Sequence of chain 1.F:
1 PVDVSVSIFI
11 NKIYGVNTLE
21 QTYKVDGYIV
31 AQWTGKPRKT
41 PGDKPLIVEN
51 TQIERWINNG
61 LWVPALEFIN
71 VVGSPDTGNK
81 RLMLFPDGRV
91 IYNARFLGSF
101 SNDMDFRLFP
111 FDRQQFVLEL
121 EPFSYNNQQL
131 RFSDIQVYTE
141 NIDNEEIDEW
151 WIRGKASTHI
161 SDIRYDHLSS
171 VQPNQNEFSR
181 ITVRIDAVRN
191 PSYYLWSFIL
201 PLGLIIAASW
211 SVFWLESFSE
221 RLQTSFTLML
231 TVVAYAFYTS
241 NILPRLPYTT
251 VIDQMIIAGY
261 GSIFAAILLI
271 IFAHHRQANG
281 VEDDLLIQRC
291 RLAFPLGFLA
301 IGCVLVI

Binding-site contacts:
Ligand atom N12 contacts residue PHE9 of chain 1.F at 3.5 Å.
Ligand atom C18 contacts residue PHE9 of chain 1.F at 3.6 Å (hydrophobic).
Ligand atom C04 contacts residue TYR165 of chain 1.G at 3.8 Å (hydrophobic).
Ligand atom C26 contacts residue LEU168 of chain 1.G at 3.4 Å (hydrophobic).
Ligand atom C01 contacts residue PRO122 of chain 1.G at 3.0 Å (hydrophobic).
Ligand atom C07 contacts residue PHE123 of chain 1.G at 3.1 Å (hydrophobic).
Ligand atom C07 contacts residue TYR28 of chain 1.F at 3.8 Å (hydrophobic).
Ligand atom C13 contacts residue PHE9 of chain 1.F at 3.3 Å (hydrophobic).
Ligand atom N19 contacts residue PHE9 of chain 1.F at 3.6 Å.
Ligand atom N16 contacts residue GLU140 of chain 1.F at 3.3 Å (salt-bridge).
Ligand atom CL contacts residue ARG81 of chain 1.F at 3.1 Å.
Ligand atom C08 contacts residue ASN93 of chain 1.F at 3.6 Å.
Ligand atom O14 contacts residue PHE9 of chain 1.F at 3.6 Å.
Ligand atom C18 contacts residue GLU140 of chain 1.F at 3.0 Å.
Ligand atom N02 contacts residue PRO122 of chain 1.G at 3.6 Å (h-bond).
Ligand atom N02 contacts residue PHE123 of chain 1.G at 2.9 Å (h-bond).
Ligand atom C15 contacts residue PHE9 of chain 1.F at 3.2 Å (hydrophobic).
Ligand atom C07 contacts residue GLU67 of chain 1.G at 3.7 Å.
Ligand atom CL contacts residue MET83 of chain 1.F at 3.7 Å.
Ligand atom C01 contacts residue PHE123 of chain 1.G at 3.7 Å (hydrophobic).
Ligand atom C18 contacts residue TYR165 of chain 1.G at 3.7 Å (hydrophobic).
Ligand atom C13 contacts residue HIS167 of chain 1.G at 3.8 Å.
Ligand atom C03 contacts residue PHE178 of chain 1.G at 3.5 Å (hydrophobic).
Ligand atom N16 contacts residue PHE9 of chain 1.F at 3.3 Å.
Ligand atom C23 contacts residue ARG81 of chain 1.F at 3.1 Å.
Ligand atom C06 contacts residue TYR28 of chain 1.F at 3.4 Å (hydrophobic).
Ligand atom C20 contacts residue PHE9 of chain 1.F at 3.6 Å (hydrophobic).
Ligand atom C17 contacts residue TYR165 of chain 1.G at 3.4 Å (hydrophobic).
Ligand atom C01 contacts residue GLU121 of chain 1.G at 3.2 Å.
Ligand atom C11 contacts residue PHE9 of chain 1.F at 3.6 Å (hydrophobic).
Ligand atom C27 contacts residue HIS167 of chain 1.G at 3.6 Å.
Ligand atom C24 contacts residue ARG81 of chain 1.F at 3.7 Å.
Ligand atom C17 contacts residue GLU140 of chain 1.F at 2.4 Å.
Ligand atom O14 contacts residue HIS167 of chain 1.G at 2.8 Å (h-bond).
Ligand atom O14 contacts residue TYR165 of chain 1.G at 3.7 Å.
Ligand atom C15 contacts residue TYR165 of chain 1.G at 3.6 Å (hydrophobic).
Ligand atom C17 contacts residue PHE9 of chain 1.F at 3.5 Å (hydrophobic).
Ligand atom N16 contacts residue TYR165 of chain 1.G at 3.2 Å.
Ligand atom N05 contacts residue ASN93 of chain 1.F at 3.5 Å (h-bond).
Ligand atom C03 contacts residue PHE123 of chain 1.G at 3.2 Å (hydrophobic).

This small molecule binds to this protein.
Small molecule (SMILES): CN1CCN(C(=O)O[C@@H]2c3nccnc3C(=O)N2c2ccc(Cl)cn2)CC1

Sequence of chain 1.G:
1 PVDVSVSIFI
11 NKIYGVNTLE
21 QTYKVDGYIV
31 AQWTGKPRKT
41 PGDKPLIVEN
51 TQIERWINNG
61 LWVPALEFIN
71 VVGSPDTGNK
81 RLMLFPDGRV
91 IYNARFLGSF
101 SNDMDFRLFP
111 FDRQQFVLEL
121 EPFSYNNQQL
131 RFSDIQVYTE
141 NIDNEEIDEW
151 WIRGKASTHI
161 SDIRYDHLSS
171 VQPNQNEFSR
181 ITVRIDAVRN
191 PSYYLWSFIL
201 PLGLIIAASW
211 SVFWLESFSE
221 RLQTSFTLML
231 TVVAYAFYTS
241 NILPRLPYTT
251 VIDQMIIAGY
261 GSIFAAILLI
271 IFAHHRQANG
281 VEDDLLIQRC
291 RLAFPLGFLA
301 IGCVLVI